Binding-site contacts:
Ligand atom OD1 contacts residue THR97 of chain 2.A at 2.6 Å (h-bond).
Ligand atom C contacts residue GLN67 of chain 2.A at 3.5 Å.
Ligand atom OD2 contacts residue GLY19 of chain 2.A at 3.9 Å.
Ligand atom O contacts residue ASP98 of chain 2.A at 3.0 Å (salt-bridge).
Ligand atom OXT contacts residue GLY65 of chain 2.A at 3.3 Å.
Ligand atom CA contacts residue ASP98 of chain 2.A at 3.8 Å.
Ligand atom CB contacts residue ASP98 of chain 2.A at 3.4 Å.
Ligand atom OXT contacts residue SER66 of chain 2.A at 2.7 Å (h-bond).
Ligand atom C contacts residue GLY96 of chain 2.A at 3.5 Å.
Ligand atom CB contacts residue THR97 of chain 2.A at 3.6 Å.
Ligand atom CA contacts residue GLN67 of chain 2.A at 3.7 Å.
Ligand atom OD2 contacts residue THR97 of chain 2.A at 2.9 Å (h-bond).
Ligand atom OD2 contacts residue THR20 of chain 2.A at 2.9 Å (h-bond).
Ligand atom CG contacts residue THR20 of chain 2.A at 2.7 Å.
Ligand atom CA contacts residue THR35 of chain 2.A at 3.7 Å.
Ligand atom OXT contacts residue GLY19 of chain 2.A at 3.2 Å.
Ligand atom CG contacts residue THR97 of chain 2.A at 3.0 Å.
Ligand atom O contacts residue THR97 of chain 2.A at 3.3 Å (h-bond).
Ligand atom OD2 contacts residue GLY96 of chain 2.A at 3.3 Å.
Ligand atom OXT contacts residue GLY96 of chain 2.A at 3.3 Å.
Ligand atom OXT contacts residue GLN67 of chain 2.A at 3.5 Å (h-bond).
Ligand atom OD1 contacts residue ALA122 of chain 2.A at 3.1 Å (h-bond).
Ligand atom OD2 contacts residue ALA122 of chain 2.A at 3.8 Å.
Ligand atom O contacts residue GLN67 of chain 2.A at 3.9 Å.
Ligand atom C contacts residue THR35 of chain 2.A at 3.8 Å.
Ligand atom CA contacts residue THR20 of chain 2.A at 3.2 Å.
Ligand atom CA contacts residue GLU291 of chain 2.B at 3.5 Å.
Ligand atom N contacts residue GLU291 of chain 2.B at 2.8 Å (salt-bridge).
Ligand atom N contacts residue ASN256 of chain 2.B at 3.5 Å (h-bond).
Ligand atom O contacts residue SER66 of chain 2.A at 2.6 Å (h-bond).
Ligand atom CB contacts residue TYR33 of chain 2.A at 3.8 Å (hydrophobic).
Ligand atom CG contacts residue ALA122 of chain 2.A at 3.8 Å (hydrophobic).
Ligand atom O contacts residue GLY96 of chain 2.A at 3.3 Å.
Ligand atom N contacts residue GLN67 of chain 2.A at 2.8 Å (h-bond).
Ligand atom N contacts residue ASP98 of chain 2.A at 2.8 Å (salt-bridge).
Ligand atom CB contacts residue THR20 of chain 2.A at 3.0 Å.
Ligand atom OD1 contacts residue THR20 of chain 2.A at 3.1 Å (h-bond).
Ligand atom C contacts residue SER66 of chain 2.A at 3.5 Å.
Ligand atom CB contacts residue GLU291 of chain 2.B at 3.9 Å.
Ligand atom OXT contacts residue THR35 of chain 2.A at 3.2 Å (h-bond).

Sequence of chain 2.B:
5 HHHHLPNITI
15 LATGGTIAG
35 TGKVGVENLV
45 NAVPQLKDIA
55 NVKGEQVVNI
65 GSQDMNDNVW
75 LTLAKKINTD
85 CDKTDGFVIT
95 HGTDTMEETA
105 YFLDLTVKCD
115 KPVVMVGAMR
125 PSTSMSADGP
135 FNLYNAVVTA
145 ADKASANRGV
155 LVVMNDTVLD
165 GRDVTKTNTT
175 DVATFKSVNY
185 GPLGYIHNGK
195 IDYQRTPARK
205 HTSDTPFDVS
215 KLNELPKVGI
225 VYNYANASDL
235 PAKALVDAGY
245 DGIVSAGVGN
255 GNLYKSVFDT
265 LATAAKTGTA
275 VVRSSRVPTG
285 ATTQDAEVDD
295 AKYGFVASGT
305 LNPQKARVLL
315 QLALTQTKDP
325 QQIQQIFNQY

Sequence of chain 2.A:
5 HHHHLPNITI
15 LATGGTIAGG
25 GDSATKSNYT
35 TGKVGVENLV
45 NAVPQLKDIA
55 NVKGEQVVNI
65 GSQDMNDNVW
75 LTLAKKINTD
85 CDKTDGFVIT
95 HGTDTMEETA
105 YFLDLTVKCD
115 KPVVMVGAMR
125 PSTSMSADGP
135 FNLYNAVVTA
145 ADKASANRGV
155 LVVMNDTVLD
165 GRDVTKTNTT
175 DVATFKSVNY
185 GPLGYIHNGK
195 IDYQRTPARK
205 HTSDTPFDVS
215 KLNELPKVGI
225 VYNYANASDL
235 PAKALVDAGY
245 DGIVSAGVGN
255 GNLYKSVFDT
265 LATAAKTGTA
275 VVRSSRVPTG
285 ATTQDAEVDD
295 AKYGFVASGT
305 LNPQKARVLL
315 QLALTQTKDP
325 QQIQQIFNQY

A protein and the small-molecule ligand that binds it are described below.
Small molecule (SMILES): N[C@@H](CC(=O)O)C(=O)O